Sequence of chain 8.A:
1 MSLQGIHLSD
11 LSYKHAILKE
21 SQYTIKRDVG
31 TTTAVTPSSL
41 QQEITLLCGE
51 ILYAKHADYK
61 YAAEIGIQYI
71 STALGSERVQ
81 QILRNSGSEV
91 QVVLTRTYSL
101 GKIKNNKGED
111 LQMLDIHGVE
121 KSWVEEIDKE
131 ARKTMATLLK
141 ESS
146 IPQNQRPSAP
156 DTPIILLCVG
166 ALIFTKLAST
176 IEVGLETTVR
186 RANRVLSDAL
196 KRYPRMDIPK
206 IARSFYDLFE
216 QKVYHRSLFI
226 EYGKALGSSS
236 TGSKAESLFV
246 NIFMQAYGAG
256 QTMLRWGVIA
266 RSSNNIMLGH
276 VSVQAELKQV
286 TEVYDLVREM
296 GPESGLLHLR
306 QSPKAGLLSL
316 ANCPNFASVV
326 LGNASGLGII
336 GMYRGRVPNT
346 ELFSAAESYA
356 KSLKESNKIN

Binding-site contacts:
Ligand atom NE2 contacts residue LYS104 of chain 8.A at 2.3 Å (salt-bridge).
Ligand atom CD1 contacts residue ALA136 of chain 8.A at 3.8 Å (hydrophobic).
Ligand atom N contacts residue MET135 of chain 8.A at 3.8 Å.
Ligand atom CE contacts residue MET135 of chain 8.A at 3.7 Å (hydrophobic).
Ligand atom OE1 contacts residue ASN105 of chain 8.A at 3.0 Å (h-bond).
Ligand atom CE contacts residue ARG132 of chain 8.A at 3.3 Å.
Ligand atom CB contacts residue ILE103 of chain 8.A at 3.9 Å (hydrophobic).
Ligand atom CA contacts residue ARG132 of chain 8.A at 3.6 Å.
Ligand atom O contacts residue ARG132 of chain 8.A at 3.7 Å.
Ligand atom CG contacts residue ILE103 of chain 8.A at 3.5 Å (hydrophobic).
Ligand atom CE2 contacts residue ILE103 of chain 8.A at 4.0 Å (hydrophobic).
Ligand atom O contacts residue ARG132 of chain 8.A at 3.7 Å.
Ligand atom OE1 contacts residue ASN106 of chain 8.A at 3.2 Å (h-bond).
Ligand atom CD1 contacts residue LEU111 of chain 8.A at 3.7 Å (hydrophobic).
Ligand atom SD contacts residue GLU50 of chain 8.A at 3.6 Å.
Ligand atom O contacts residue SER153 of chain 8.A at 3.7 Å.
Ligand atom C contacts residue ARG132 of chain 8.A at 3.8 Å.
Ligand atom SD contacts residue MET135 of chain 8.A at 3.6 Å.
Ligand atom CD1 contacts residue ARG132 of chain 8.A at 3.7 Å.
Ligand atom SD contacts residue TYR53 of chain 8.A at 3.9 Å.
Ligand atom CD contacts residue ASN105 of chain 8.A at 3.7 Å.
Ligand atom CD2 contacts residue ILE103 of chain 8.A at 3.9 Å (hydrophobic).
Ligand atom NE2 contacts residue ASN105 of chain 8.A at 3.6 Å.
Ligand atom OH contacts residue LYS129 of chain 8.A at 3.6 Å.
Ligand atom CD contacts residue LYS104 of chain 8.A at 3.5 Å.
Ligand atom CD1 contacts residue ILE103 of chain 8.A at 3.7 Å (hydrophobic).
Ligand atom CG2 contacts residue ARG132 of chain 8.A at 3.6 Å.
Ligand atom CB contacts residue MET135 of chain 8.A at 3.5 Å (hydrophobic).
Ligand atom CE contacts residue GLU50 of chain 8.A at 3.7 Å.
Ligand atom O contacts residue ASN105 of chain 8.A at 3.8 Å.
Ligand atom O contacts residue ASN106 of chain 8.A at 4.0 Å.
Ligand atom O contacts residue ASN106 of chain 8.A at 3.6 Å.
Ligand atom CG contacts residue MET135 of chain 8.A at 4.0 Å (hydrophobic).
Ligand atom CE1 contacts residue ARG132 of chain 8.A at 3.7 Å.
Ligand atom SD contacts residue PRO152 of chain 8.A at 3.5 Å.
Ligand atom CD1 contacts residue MET135 of chain 8.A at 3.7 Å (hydrophobic).
Ligand atom CD contacts residue ASN106 of chain 8.A at 4.0 Å.
Ligand atom CD1 contacts residue ARG132 of chain 8.A at 3.4 Å.
Ligand atom CG contacts residue LEU46 of chain 8.A at 3.8 Å (hydrophobic).
Ligand atom O contacts residue ASN106 of chain 8.A at 3.8 Å.

The protein below binds the small molecule below.
Small molecule (SMILES): CC[C@H](C)[C@H](NC(=O)[C@H](CC(C)C)NC(=O)[C@H](CCC(N)=O)NC(=O)[C@H](Cc1ccc(O)cc1)NC(=O)[C@@H](NC(=O)[C@@H](N)CC(=O)O)[C@@H](C)CC)C(=O)N[C@H](C=O)CCSC